Binding-site contacts:
Ligand atom N5 contacts residue ALA384 of chain 2.A at 3.8 Å.
Ligand atom C2 contacts residue VAL175 of chain 2.A at 3.6 Å (hydrophobic).
Ligand atom C14 contacts residue ILE277 of chain 2.A at 3.9 Å (hydrophobic).
Ligand atom C2 contacts residue TYR218 of chain 2.A at 3.9 Å (hydrophobic).
Ligand atom O12 contacts residue SER100 of chain 2.A at 3.6 Å (h-bond).
Ligand atom O4A contacts residue TRP413 of chain 2.A at 3.8 Å.
Ligand atom O4A contacts residue ALA384 of chain 2.A at 3.6 Å (h-bond).
Ligand atom O9 contacts residue SER100 of chain 2.A at 2.2 Å (h-bond).
Ligand atom O9 contacts residue ALA384 of chain 2.A at 2.9 Å (h-bond).
Ligand atom N5 contacts residue SER100 of chain 2.A at 3.8 Å.
Ligand atom O4B contacts residue ARG409 of chain 2.A at 2.4 Å (salt-bridge).
Ligand atom C8 contacts residue TYR218 of chain 2.A at 3.8 Å (hydrophobic).
Ligand atom S1 contacts residue VAL175 of chain 2.A at 3.7 Å.
Ligand atom O9 contacts residue GLY383 of chain 2.A at 3.5 Å.
Ligand atom O4A contacts residue GLY383 of chain 2.A at 3.7 Å.
Ligand atom O12 contacts residue TYR99 of chain 2.A at 3.6 Å.
Ligand atom C3' contacts residue LEU350 of chain 2.A at 3.9 Å (hydrophobic).
Ligand atom N10 contacts residue SER100 of chain 2.A at 3.6 Å.
Ligand atom C4 contacts residue ARG409 of chain 2.A at 3.6 Å.
Ligand atom S1 contacts residue PHE174 of chain 2.A at 3.6 Å.
Ligand atom C17 contacts residue GLN296 of chain 2.A at 3.5 Å.
Ligand atom C3' contacts residue ARG409 of chain 2.A at 3.9 Å.
Ligand atom C8 contacts residue SER100 of chain 2.A at 1.4 Å.
Ligand atom S19 contacts residue ILE277 of chain 2.A at 3.6 Å.
Ligand atom O12 contacts residue GLN296 of chain 2.A at 3.3 Å.
Ligand atom C13 contacts residue ILE277 of chain 2.A at 3.4 Å (hydrophobic).
Ligand atom C6 contacts residue SER100 of chain 2.A at 3.3 Å.
Ligand atom C16 contacts residue GLN296 of chain 2.A at 3.0 Å.
Ligand atom O9 contacts residue TYR99 of chain 2.A at 3.4 Å.
Ligand atom C15 contacts residue GLN296 of chain 2.A at 3.2 Å.
Ligand atom C16 contacts residue PHE174 of chain 2.A at 3.5 Å (hydrophobic).
Ligand atom C6 contacts residue TYR218 of chain 2.A at 3.5 Å (hydrophobic).
Ligand atom C7 contacts residue SER100 of chain 2.A at 2.5 Å.
Ligand atom N10 contacts residue ALA384 of chain 2.A at 3.7 Å.
Ligand atom O4A contacts residue ARG409 of chain 2.A at 3.4 Å (salt-bridge).
Ligand atom C14 contacts residue PHE174 of chain 2.A at 3.9 Å (hydrophobic).
Ligand atom C4' contacts residue ARG409 of chain 2.A at 3.1 Å.
Ligand atom C15 contacts residue PHE174 of chain 2.A at 3.2 Å (hydrophobic).
Ligand atom C11 contacts residue TYR99 of chain 2.A at 3.9 Å (hydrophobic).
Ligand atom C13 contacts residue TYR99 of chain 2.A at 3.5 Å (hydrophobic).

A small-molecule ligand and the protein it binds are described below.
Small molecule (SMILES): COC(=O)CC1=C(C(=O)O)N[C@@H]([C@@H](C=O)NC(=O)Cc2cccs2)SC1

Sequence of chain 2.A:
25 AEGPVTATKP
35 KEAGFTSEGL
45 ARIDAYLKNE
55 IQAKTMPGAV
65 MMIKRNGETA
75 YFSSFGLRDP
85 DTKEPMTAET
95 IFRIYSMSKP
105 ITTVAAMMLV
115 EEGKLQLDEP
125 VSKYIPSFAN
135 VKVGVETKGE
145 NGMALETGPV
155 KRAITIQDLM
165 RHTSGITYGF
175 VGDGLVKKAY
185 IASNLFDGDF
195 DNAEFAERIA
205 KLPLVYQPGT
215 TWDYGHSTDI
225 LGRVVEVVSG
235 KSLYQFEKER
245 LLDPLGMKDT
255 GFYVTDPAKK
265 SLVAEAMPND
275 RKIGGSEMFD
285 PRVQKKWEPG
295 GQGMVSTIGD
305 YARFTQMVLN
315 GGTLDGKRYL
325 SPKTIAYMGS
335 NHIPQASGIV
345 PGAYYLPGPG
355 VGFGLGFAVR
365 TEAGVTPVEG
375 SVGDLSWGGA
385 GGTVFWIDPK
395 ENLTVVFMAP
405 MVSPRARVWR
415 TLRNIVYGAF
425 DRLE